Binding-site contacts:
Ligand atom O5 contacts residue ASN701 of chain 1.C at 2.4 Å (h-bond).
Ligand atom C8 contacts residue THR700 of chain 1.C at 4.3 Å.
Ligand atom O7 contacts residue GLN1055 of chain 1.C at 3.0 Å (h-bond).
Ligand atom C8 contacts residue LEU906 of chain 1.C at 4.3 Å (hydrophobic).
Ligand atom C4 contacts residue ASN701 of chain 1.C at 4.2 Å.
Ligand atom O7 contacts residue LEU906 of chain 1.C at 4.3 Å.
Ligand atom C1 contacts residue GLN1055 of chain 1.C at 4.2 Å.
Ligand atom O4 contacts residue LEU906 of chain 1.C at 4.4 Å.
Ligand atom C5 contacts residue ASN701 of chain 1.C at 3.7 Å.
Ligand atom C7 contacts residue ASN701 of chain 1.C at 3.2 Å.
Ligand atom C5 contacts residue LEU906 of chain 1.C at 4.3 Å (hydrophobic).
Ligand atom O6 contacts residue LEU906 of chain 1.C at 3.9 Å.
Ligand atom C3 contacts residue ASN701 of chain 1.C at 3.8 Å.
Ligand atom O6 contacts residue GLN910 of chain 1.C at 2.9 Å (h-bond).
Ligand atom C2 contacts residue GLN1055 of chain 1.C at 4.5 Å.
Ligand atom C7 contacts residue GLN1055 of chain 1.C at 4.1 Å.
Ligand atom C2 contacts residue ASN701 of chain 1.C at 2.5 Å.
Ligand atom O7 contacts residue ASN701 of chain 1.C at 3.1 Å (h-bond).
Ligand atom C8 contacts residue ASN701 of chain 1.C at 4.4 Å.
Ligand atom O5 contacts residue GLN1055 of chain 1.C at 4.1 Å.
Ligand atom N2 contacts residue ASN701 of chain 1.C at 2.9 Å (h-bond).
Ligand atom C7 contacts residue LEU906 of chain 1.C at 4.3 Å (hydrophobic).
Ligand atom C1 contacts residue ASN701 of chain 1.C at 1.4 Å.
Ligand atom C6 contacts residue GLN910 of chain 1.C at 4.2 Å.

The small molecule below binds the protein below.
Small molecule (SMILES): CC(=O)N[C@H]1[C@H](O[C@H]2[C@H](O)[C@@H](NC(C)=O)CO[C@@H]2CO)O[C@H](CO)[C@@H](O)[C@@H]1O

Sequence of chain 1.C:
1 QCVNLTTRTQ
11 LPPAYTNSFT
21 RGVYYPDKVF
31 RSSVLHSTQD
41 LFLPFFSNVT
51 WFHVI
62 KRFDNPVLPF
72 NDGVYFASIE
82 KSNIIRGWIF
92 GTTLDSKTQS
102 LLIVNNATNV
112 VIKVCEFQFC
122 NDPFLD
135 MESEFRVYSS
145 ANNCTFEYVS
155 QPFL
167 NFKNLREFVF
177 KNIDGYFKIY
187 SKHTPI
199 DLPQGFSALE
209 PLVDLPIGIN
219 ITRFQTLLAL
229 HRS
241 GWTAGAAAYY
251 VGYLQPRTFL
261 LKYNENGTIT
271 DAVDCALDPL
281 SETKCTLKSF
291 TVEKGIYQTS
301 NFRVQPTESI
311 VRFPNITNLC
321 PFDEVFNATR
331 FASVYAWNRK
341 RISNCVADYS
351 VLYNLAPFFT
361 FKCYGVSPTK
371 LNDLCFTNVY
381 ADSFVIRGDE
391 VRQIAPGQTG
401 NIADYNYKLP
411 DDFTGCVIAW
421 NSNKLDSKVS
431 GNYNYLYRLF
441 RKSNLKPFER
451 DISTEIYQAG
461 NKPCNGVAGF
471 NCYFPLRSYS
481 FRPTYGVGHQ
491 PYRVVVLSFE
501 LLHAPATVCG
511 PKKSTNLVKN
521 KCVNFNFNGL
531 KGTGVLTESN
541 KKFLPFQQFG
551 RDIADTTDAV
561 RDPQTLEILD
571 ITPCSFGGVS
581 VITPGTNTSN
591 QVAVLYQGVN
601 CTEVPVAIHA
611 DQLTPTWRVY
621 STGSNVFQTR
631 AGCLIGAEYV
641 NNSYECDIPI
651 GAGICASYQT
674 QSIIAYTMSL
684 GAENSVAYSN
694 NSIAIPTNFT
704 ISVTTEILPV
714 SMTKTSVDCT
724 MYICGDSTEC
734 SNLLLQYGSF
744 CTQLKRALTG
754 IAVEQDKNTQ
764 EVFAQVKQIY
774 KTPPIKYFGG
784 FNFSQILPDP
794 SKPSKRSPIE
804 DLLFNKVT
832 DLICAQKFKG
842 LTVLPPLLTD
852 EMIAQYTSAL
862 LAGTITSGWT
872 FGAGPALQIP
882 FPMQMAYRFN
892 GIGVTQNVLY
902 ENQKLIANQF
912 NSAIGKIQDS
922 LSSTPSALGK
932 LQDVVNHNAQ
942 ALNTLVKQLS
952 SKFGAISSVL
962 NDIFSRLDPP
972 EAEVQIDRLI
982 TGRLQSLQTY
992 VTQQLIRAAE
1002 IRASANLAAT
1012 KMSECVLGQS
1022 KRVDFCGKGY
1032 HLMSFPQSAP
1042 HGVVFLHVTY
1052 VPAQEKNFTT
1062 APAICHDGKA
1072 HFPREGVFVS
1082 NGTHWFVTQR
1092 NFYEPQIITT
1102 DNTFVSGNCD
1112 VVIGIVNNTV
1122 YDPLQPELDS